Sequence of chain 2.A:
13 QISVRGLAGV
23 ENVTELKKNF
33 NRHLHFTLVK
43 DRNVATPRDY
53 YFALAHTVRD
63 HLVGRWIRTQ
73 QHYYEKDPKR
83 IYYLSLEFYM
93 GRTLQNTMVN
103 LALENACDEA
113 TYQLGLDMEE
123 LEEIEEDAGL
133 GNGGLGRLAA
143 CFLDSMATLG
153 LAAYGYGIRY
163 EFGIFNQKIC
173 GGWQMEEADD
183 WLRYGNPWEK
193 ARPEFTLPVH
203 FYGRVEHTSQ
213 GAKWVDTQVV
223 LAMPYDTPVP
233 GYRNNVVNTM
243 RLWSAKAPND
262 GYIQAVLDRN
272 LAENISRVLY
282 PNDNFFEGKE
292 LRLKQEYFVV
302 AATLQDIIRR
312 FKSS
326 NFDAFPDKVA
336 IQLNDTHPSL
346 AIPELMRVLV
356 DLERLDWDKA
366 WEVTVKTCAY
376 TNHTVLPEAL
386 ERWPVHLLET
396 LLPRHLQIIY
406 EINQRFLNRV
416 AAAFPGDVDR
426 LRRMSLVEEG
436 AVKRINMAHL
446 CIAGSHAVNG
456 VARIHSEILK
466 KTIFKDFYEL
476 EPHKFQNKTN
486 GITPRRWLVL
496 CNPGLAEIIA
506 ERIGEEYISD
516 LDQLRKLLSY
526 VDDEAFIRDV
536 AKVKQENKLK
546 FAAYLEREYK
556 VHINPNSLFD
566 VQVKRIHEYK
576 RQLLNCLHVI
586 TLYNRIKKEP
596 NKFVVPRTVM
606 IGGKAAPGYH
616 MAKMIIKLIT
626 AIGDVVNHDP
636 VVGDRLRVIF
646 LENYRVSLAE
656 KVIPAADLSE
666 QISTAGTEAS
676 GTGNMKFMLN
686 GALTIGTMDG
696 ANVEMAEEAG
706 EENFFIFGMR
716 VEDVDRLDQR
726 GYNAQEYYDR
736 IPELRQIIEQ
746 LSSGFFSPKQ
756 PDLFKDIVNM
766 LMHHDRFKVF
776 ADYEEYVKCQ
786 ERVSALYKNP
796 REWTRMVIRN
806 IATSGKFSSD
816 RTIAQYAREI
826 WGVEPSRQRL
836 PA

Binding-site contacts:
Ligand atom C4 contacts residue LEU137 of chain 2.A at 3.6 Å (hydrophobic).
Ligand atom C3' contacts residue GLY676 of chain 2.A at 3.9 Å.
Ligand atom C2' contacts residue GLU673 of chain 2.A at 3.9 Å.
Ligand atom O4 contacts residue LEU137 of chain 2.A at 3.2 Å (h-bond).
Ligand atom C10 contacts residue ASP284 of chain 2.A at 3.8 Å.
Ligand atom O4' contacts residue GLY676 of chain 2.A at 2.9 Å (h-bond).
Ligand atom O6' contacts residue ASN485 of chain 2.A at 2.7 Å (h-bond).
Ligand atom C1' contacts residue HIS378 of chain 2.A at 3.5 Å.
Ligand atom N1 contacts residue HIS378 of chain 2.A at 2.7 Å (h-bond).
Ligand atom C8 contacts residue HIS342 of chain 2.A at 3.9 Å.
Ligand atom O2' contacts residue TYR574 of chain 2.A at 3.3 Å (h-bond).
Ligand atom O4 contacts residue GLY136 of chain 2.A at 3.2 Å.
Ligand atom O6' contacts residue LEU140 of chain 2.A at 3.6 Å.
Ligand atom C6' contacts residue ASN485 of chain 2.A at 3.4 Å.
Ligand atom O5' contacts residue HIS378 of chain 2.A at 3.6 Å.
Ligand atom C3' contacts residue GLU673 of chain 2.A at 3.5 Å.
Ligand atom O6' contacts residue VAL456 of chain 2.A at 3.6 Å.
Ligand atom O3' contacts residue ALA674 of chain 2.A at 3.2 Å (h-bond).
Ligand atom O4' contacts residue ASN485 of chain 2.A at 3.6 Å.
Ligand atom C6 contacts residue HIS378 of chain 2.A at 3.9 Å.
Ligand atom C6' contacts residue HIS378 of chain 2.A at 3.5 Å.
Ligand atom O4' contacts residue SER675 of chain 2.A at 3.6 Å.
Ligand atom C2 contacts residue HIS378 of chain 2.A at 3.8 Å.
Ligand atom O3' contacts residue GLU673 of chain 2.A at 2.7 Å (salt-bridge).
Ligand atom C9 contacts residue ASP284 of chain 2.A at 3.7 Å.
Ligand atom C7 contacts residue HIS342 of chain 2.A at 4.1 Å.
Ligand atom C2' contacts residue HIS378 of chain 2.A at 3.4 Å.
Ligand atom C5' contacts residue GLY136 of chain 2.A at 4.0 Å.
Ligand atom C6' contacts residue LEU140 of chain 2.A at 3.8 Å (hydrophobic).
Ligand atom O5' contacts residue LEU137 of chain 2.A at 4.0 Å.
Ligand atom O3' contacts residue SER675 of chain 2.A at 3.1 Å (h-bond).
Ligand atom C6' contacts residue GLY136 of chain 2.A at 4.0 Å.
Ligand atom O6' contacts residue HIS378 of chain 2.A at 2.8 Å (h-bond).
Ligand atom C4' contacts residue GLY676 of chain 2.A at 3.8 Å.
Ligand atom C7 contacts residue ASP340 of chain 2.A at 4.0 Å.
Ligand atom N3 contacts residue LEU137 of chain 2.A at 3.7 Å.
Ligand atom O2' contacts residue HIS378 of chain 2.A at 4.0 Å.
Ligand atom O2' contacts residue GLU673 of chain 2.A at 3.3 Å (salt-bridge).
Ligand atom O3' contacts residue GLY676 of chain 2.A at 3.1 Å (h-bond).
Ligand atom C5' contacts residue LEU137 of chain 2.A at 3.9 Å (hydrophobic).

This protein binds this small molecule.
Small molecule (SMILES): O=C1NC(c2ccccc2)=N[C@@]12O[C@H](CO)[C@@H](O)[C@H](O)[C@H]2O